The small molecule below binds the protein below.
Small molecule (SMILES): Cc1cn([C@H]2C[C@H](O)[C@@H](COP(=O)(O)OP(=O)(O)O[C@H]3O[C@H](C)[C@H](O)[C@H](O)[C@H]3O)O2)c(=O)[nH]c1=O

Sequence of chain 1.B:
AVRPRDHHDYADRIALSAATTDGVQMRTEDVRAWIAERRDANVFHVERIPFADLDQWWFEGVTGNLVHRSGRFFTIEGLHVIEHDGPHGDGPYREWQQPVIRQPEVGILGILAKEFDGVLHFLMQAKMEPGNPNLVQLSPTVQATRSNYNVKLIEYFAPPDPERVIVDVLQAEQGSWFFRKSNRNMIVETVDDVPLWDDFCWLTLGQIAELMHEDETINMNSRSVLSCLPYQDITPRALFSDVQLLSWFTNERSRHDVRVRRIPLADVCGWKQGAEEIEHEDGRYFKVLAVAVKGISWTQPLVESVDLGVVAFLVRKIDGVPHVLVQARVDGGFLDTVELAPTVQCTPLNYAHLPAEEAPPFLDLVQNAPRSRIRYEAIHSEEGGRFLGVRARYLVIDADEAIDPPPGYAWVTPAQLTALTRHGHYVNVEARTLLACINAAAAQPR

Binding-site contacts:
Ligand atom N1 contacts residue PHE83 of chain 1.B at 3.5 Å.
Ligand atom C4 contacts residue TRP320 of chain 1.B at 3.5 Å (hydrophobic).
Ligand atom O4 contacts residue GLN322 of chain 1.B at 3.6 Å.
Ligand atom O5Q contacts residue THR155 of chain 1.B at 2.9 Å (h-bond).
Ligand atom C4 contacts residue PHE83 of chain 1.B at 3.6 Å (hydrophobic).
Ligand atom C6Q contacts residue GLY117 of chain 1.B at 3.7 Å.
Ligand atom O4X contacts residue PHE83 of chain 1.B at 3.4 Å.
Ligand atom O3Q contacts residue ASN238 of chain 1.B at 3.0 Å (h-bond).
Ligand atom O3A contacts residue ASN158 of chain 1.B at 3.4 Å (h-bond).
Ligand atom C6Q contacts residue ILE118 of chain 1.B at 3.7 Å (hydrophobic).
Ligand atom N3 contacts residue PHE83 of chain 1.B at 3.6 Å.
Ligand atom C2Q contacts residue GLU405 of chain 1.B at 3.7 Å.
Ligand atom O2B contacts residue THR155 of chain 1.B at 3.0 Å (h-bond).
Ligand atom C3Q contacts residue GLU405 of chain 1.B at 3.7 Å.
Ligand atom C6 contacts residue PHE83 of chain 1.B at 3.4 Å (hydrophobic).
Ligand atom O2Q contacts residue ARG408 of chain 1.B at 3.2 Å (salt-bridge).
Ligand atom C6Q contacts residue THR155 of chain 1.B at 3.6 Å.
Ligand atom O4Q contacts residue ASN200 of chain 1.B at 3.1 Å (h-bond).
Ligand atom C2 contacts residue TRP320 of chain 1.B at 3.5 Å (hydrophobic).
Ligand atom O2B contacts residue ASN158 of chain 1.B at 2.8 Å (h-bond).
Ligand atom O1B contacts residue ALA154 of chain 1.B at 3.7 Å.
Ligand atom O1B contacts residue TYR159 of chain 1.B at 2.6 Å (h-bond).
Ligand atom C5 contacts residue PHE83 of chain 1.B at 3.7 Å (hydrophobic).
Ligand atom C2 contacts residue PHE83 of chain 1.B at 3.5 Å (hydrophobic).
Ligand atom C6 contacts residue TRP320 of chain 1.B at 3.8 Å (hydrophobic).
Ligand atom C1Q contacts residue ARG408 of chain 1.B at 3.6 Å.
Ligand atom C5M contacts residue GLN322 of chain 1.B at 3.5 Å.
Ligand atom O4 contacts residue THR321 of chain 1.B at 3.3 Å (h-bond).
Ligand atom C6Q contacts residue ALA154 of chain 1.B at 3.6 Å (hydrophobic).
Ligand atom O1B contacts residue GLN153 of chain 1.B at 3.4 Å (h-bond).
Ligand atom C5M contacts residue PHE83 of chain 1.B at 3.8 Å (hydrophobic).
Ligand atom O2 contacts residue TRP320 of chain 1.B at 3.6 Å.
Ligand atom O3Q contacts residue GLU405 of chain 1.B at 3.0 Å (salt-bridge).
Ligand atom O4 contacts residue TRP67 of chain 1.B at 2.9 Å (h-bond).
Ligand atom N3 contacts residue TRP320 of chain 1.B at 3.4 Å.
Ligand atom O1A contacts residue ARG408 of chain 1.B at 2.6 Å (salt-bridge).
Ligand atom C5X contacts residue TYR159 of chain 1.B at 3.5 Å (hydrophobic).
Ligand atom O4Q contacts residue GLU405 of chain 1.B at 3.6 Å.
Ligand atom C4Q contacts residue ASN238 of chain 1.B at 3.6 Å.
Ligand atom C2X contacts residue TRP320 of chain 1.B at 3.5 Å (hydrophobic).